Sequence of chain 1.E:
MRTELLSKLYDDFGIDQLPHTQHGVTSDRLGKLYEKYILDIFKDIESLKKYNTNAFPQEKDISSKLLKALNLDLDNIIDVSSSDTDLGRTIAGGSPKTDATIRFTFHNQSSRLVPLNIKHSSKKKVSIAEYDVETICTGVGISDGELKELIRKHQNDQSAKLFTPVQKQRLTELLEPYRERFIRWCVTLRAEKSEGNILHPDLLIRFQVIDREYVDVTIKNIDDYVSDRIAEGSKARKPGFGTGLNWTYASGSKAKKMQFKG

Binding-site contacts:
Ligand atom O6 contacts residue DC5 of chain 1.A at 3.0 Å (h-bond).
Ligand atom O6 contacts residue DC2 of chain 1.A at 2.9 Å (h-bond).
Ligand atom N3 contacts residue DG8 of chain 1.A at 2.9 Å (h-bond).
Ligand atom O6 contacts residue DC1 of chain 1.A at 2.9 Å (h-bond).
Ligand atom C6 contacts residue DG6 of chain 1.A at 3.3 Å.
Ligand atom OP1 contacts residue ALA160 of chain 1.E at 3.3 Å.
Ligand atom C4 contacts residue DG7 of chain 1.A at 3.3 Å.
Ligand atom N4 contacts residue DG6 of chain 1.A at 2.9 Å (h-bond).
Ligand atom N4 contacts residue DG9 of chain 1.A at 2.9 Å (h-bond).
Ligand atom N2 contacts residue DC1 of chain 1.A at 3.0 Å (h-bond).
Ligand atom N4 contacts residue TYR249 of chain 1.E at 3.2 Å (h-bond).
Ligand atom N1 contacts residue DC3 of chain 1.A at 2.9 Å (h-bond).
Ligand atom O2 contacts residue DG6 of chain 1.A at 2.8 Å (h-bond).
Ligand atom O2 contacts residue DG8 of chain 1.A at 2.9 Å (h-bond).
Ligand atom O6 contacts residue DG6 of chain 1.A at 3.3 Å (h-bond).
Ligand atom N4 contacts residue DG7 of chain 1.A at 3.0 Å (h-bond).
Ligand atom N1 contacts residue DC1 of chain 1.A at 3.0 Å (h-bond).
Ligand atom N4 contacts residue THR248 of chain 1.E at 2.9 Å (h-bond).
Ligand atom N2 contacts residue DC2 of chain 1.A at 2.9 Å (h-bond).
Ligand atom N2 contacts residue DC3 of chain 1.A at 2.8 Å (h-bond).
Ligand atom N1 contacts residue DC2 of chain 1.A at 2.9 Å (h-bond).
Ligand atom N1 contacts residue DC4 of chain 1.A at 2.9 Å (h-bond).
Ligand atom C5 contacts residue THR248 of chain 1.E at 3.3 Å.
Ligand atom N1 contacts residue DC5 of chain 1.A at 2.9 Å (h-bond).
Ligand atom O2 contacts residue DG7 of chain 1.A at 2.7 Å (h-bond).
Ligand atom N2 contacts residue DC5 of chain 1.A at 2.8 Å (h-bond).
Ligand atom OP2 contacts residue ALA160 of chain 1.E at 3.0 Å (h-bond).
Ligand atom C2 contacts residue DG7 of chain 1.A at 3.2 Å.
Ligand atom N2 contacts residue DC4 of chain 1.A at 2.9 Å (h-bond).
Ligand atom N1 contacts residue DG6 of chain 1.A at 3.3 Å (h-bond).
Ligand atom N4 contacts residue DG8 of chain 1.A at 2.8 Å (h-bond).
Ligand atom C4' contacts residue ASP28 of chain 1.E at 3.3 Å.
Ligand atom N3 contacts residue DG7 of chain 1.A at 2.9 Å (h-bond).
Ligand atom O6 contacts residue DC4 of chain 1.A at 2.8 Å (h-bond).
Ligand atom N7 contacts residue SER251 of chain 1.E at 2.6 Å (h-bond).
Ligand atom N3 contacts residue DG6 of chain 1.A at 2.9 Å (h-bond).
Ligand atom O6 contacts residue DC3 of chain 1.A at 2.9 Å (h-bond).
Ligand atom OP1 contacts residue LYS161 of chain 1.E at 2.9 Å (salt-bridge).
Ligand atom N3 contacts residue DG9 of chain 1.A at 3.0 Å (h-bond).
Ligand atom O2 contacts residue DG9 of chain 1.A at 3.1 Å (h-bond).

A protein and the small-molecule ligand that binds it are described below.
Small molecule (SMILES): Nc1ccn([C@H]2C[C@H](O[P](=O)(O)OC[C@H]3O[C@@H](n4ccc(N)nc4=O)C[C@@H]3O[P](=O)(O)OC[C@H]3O[C@@H](n4ccc(N)nc4=O)C[C@@H]3O[P](=O)(O)OC[C@H]3O[C@@H](n4ccc(N)nc4=O)C[C@@H]3O[P](=O)(O)OC[C@H]3O[C@@H](n4cnc5c(=O)nc(N)[nH]c54)C[C@@H]3O[P](=O)(O)OC[C@H]3O[C@@H](n4cnc5c(=O)nc(N)[nH]c54)C[C@@H]3O[P](=O)(O)OC[C@H]3O[C@@H](n4cnc5c(=O)nc(N)[nH]c54)C[C@@H]3O[P](=O)(O)OC[C@H]3O[C@@H](n4cnc5c(=O)nc(N)[nH]c54)C[C@@H]3O[P](=O)(O)OC[C@H]3O[C@@H](n4cnc5c(=O)nc(N)[nH]c54)C[C@@H]3O)[C@@H](CO)O2)c(=O)n1